Binding-site contacts:
Ligand atom C5 contacts residue 3081 of chain 3.B at 0.1 Å.
Ligand atom C7 contacts residue 3081 of chain 2.B at 0.1 Å.
Ligand atom C7 contacts residue LEU72 of chain 2.A at 4.2 Å (hydrophobic).
Ligand atom C9 contacts residue ALA73 of chain 3.A at 4.1 Å (hydrophobic).
Ligand atom DN1 contacts residue SER76 of chain 1.A at 3.2 Å.
Ligand atom DN1 contacts residue 3081 of chain 2.B at 0.9 Å.
Ligand atom C5 contacts residue ALA73 of chain 1.A at 4.1 Å (hydrophobic).
Ligand atom C3 contacts residue 3081 of chain 3.B at 0.1 Å.
Ligand atom C8 contacts residue SER76 of chain 1.A at 3.5 Å.
Ligand atom C9 contacts residue SER76 of chain 3.A at 3.5 Å.
Ligand atom C8 contacts residue LEU72 of chain 1.A at 4.1 Å (hydrophobic).
Ligand atom C10 contacts residue 3081 of chain 3.B at 0.0 Å.
Ligand atom C7 contacts residue 3081 of chain 3.B at 0.0 Å.
Ligand atom C4 contacts residue 3081 of chain 3.B at 0.1 Å.
Ligand atom DN1 contacts residue 3081 of chain 3.B at 1.0 Å.
Ligand atom N1 contacts residue 3081 of chain 2.B at 0.1 Å (h-bond).
Ligand atom C7 contacts residue ALA73 of chain 2.A at 4.1 Å (hydrophobic).
Ligand atom N1 contacts residue SER76 of chain 1.A at 3.8 Å.
Ligand atom C2 contacts residue 3081 of chain 3.B at 0.1 Å.
Ligand atom C10 contacts residue 3081 of chain 2.B at 0.0 Å.
Ligand atom C8 contacts residue ALA73 of chain 1.A at 4.1 Å (hydrophobic).
Ligand atom DN1 contacts residue SER76 of chain 3.A at 3.3 Å.
Ligand atom C1 contacts residue 3081 of chain 2.B at 0.1 Å.
Ligand atom C5 contacts residue ILE69 of chain 1.A at 4.1 Å (hydrophobic).
Ligand atom C5 contacts residue 3081 of chain 2.B at 0.1 Å.
Ligand atom C6 contacts residue 3081 of chain 2.B at 0.1 Å.
Ligand atom C2 contacts residue 3081 of chain 2.B at 0.1 Å.
Ligand atom C9 contacts residue 3081 of chain 3.B at 0.1 Å.
Ligand atom C8 contacts residue 3081 of chain 3.B at 0.1 Å.
Ligand atom C2 contacts residue ILE69 of chain 3.A at 4.1 Å (hydrophobic).
Ligand atom C7 contacts residue SER76 of chain 2.A at 3.5 Å.
Ligand atom C9 contacts residue 3081 of chain 2.B at 0.0 Å.
Ligand atom C4 contacts residue 3081 of chain 2.B at 0.1 Å.
Ligand atom C6 contacts residue 3081 of chain 3.B at 0.1 Å.
Ligand atom C8 contacts residue 3081 of chain 2.B at 0.1 Å.
Ligand atom N1 contacts residue SER76 of chain 2.A at 3.7 Å.
Ligand atom C1 contacts residue 3081 of chain 3.B at 0.1 Å.
Ligand atom C3 contacts residue 3081 of chain 2.B at 0.1 Å.
Ligand atom N1 contacts residue 3081 of chain 3.B at 0.1 Å (h-bond).
Ligand atom N1 contacts residue SER76 of chain 3.A at 3.7 Å.

Sequence of chain 1.A:
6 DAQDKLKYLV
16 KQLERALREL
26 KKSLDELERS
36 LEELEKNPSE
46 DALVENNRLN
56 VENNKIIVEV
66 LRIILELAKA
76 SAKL

A protein and the small-molecule ligand that binds it are described below.
Small molecule (SMILES): NC12CC3CC(CC(C3)C1)C2

Sequence of chain 3.A:
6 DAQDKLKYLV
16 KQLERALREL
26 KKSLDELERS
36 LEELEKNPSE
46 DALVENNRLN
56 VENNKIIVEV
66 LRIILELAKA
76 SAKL

Sequence of chain 2.A:
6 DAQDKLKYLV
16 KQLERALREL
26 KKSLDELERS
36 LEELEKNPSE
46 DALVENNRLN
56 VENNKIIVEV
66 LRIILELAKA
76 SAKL